Sequence of chain 1.A:
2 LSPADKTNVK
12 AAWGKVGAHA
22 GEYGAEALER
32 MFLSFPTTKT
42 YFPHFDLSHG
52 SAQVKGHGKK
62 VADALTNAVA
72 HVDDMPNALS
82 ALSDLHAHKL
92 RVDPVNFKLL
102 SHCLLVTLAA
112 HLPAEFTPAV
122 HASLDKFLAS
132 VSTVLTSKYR

Binding-site contacts:
Ligand atom CMC contacts residue ASN97 of chain 1.A at 3.3 Å.
Ligand atom CHD contacts residue PHE43 of chain 1.A at 3.4 Å (hydrophobic).
Ligand atom C2D contacts residue PHE43 of chain 1.A at 3.5 Å (hydrophobic).
Ligand atom C1D contacts residue PHE43 of chain 1.A at 3.5 Å (hydrophobic).
Ligand atom C4D contacts residue HIS87 of chain 1.A at 3.6 Å.
Ligand atom C1A contacts residue HIS58 of chain 1.A at 3.3 Å.
Ligand atom C4D contacts residue LEU91 of chain 1.A at 3.8 Å (hydrophobic).
Ligand atom C3D contacts residue LEU91 of chain 1.A at 3.4 Å (hydrophobic).
Ligand atom CHA contacts residue HIS58 of chain 1.A at 3.1 Å.
Ligand atom C2D contacts residue LEU91 of chain 1.A at 3.5 Å (hydrophobic).
Ligand atom C3C contacts residue VAL93 of chain 1.A at 3.7 Å (hydrophobic).
Ligand atom NB contacts residue HIS87 of chain 1.A at 3.0 Å (h-bond).
Ligand atom O2D contacts residue PHE46 of chain 1.A at 3.4 Å.
Ligand atom C3B contacts residue LEU136 of chain 1.A at 3.6 Å (hydrophobic).
Ligand atom NC contacts residue HIS87 of chain 1.A at 3.2 Å (h-bond).
Ligand atom NA contacts residue HIS87 of chain 1.A at 2.9 Å (h-bond).
Ligand atom CHB contacts residue VAL62 of chain 1.A at 3.8 Å (hydrophobic).
Ligand atom C1A contacts residue HIS87 of chain 1.A at 3.6 Å.
Ligand atom CMD contacts residue TYR42 of chain 1.A at 3.4 Å (hydrophobic).
Ligand atom O2D contacts residue HIS45 of chain 1.A at 3.3 Å (h-bond).
Ligand atom CHC contacts residue PHE98 of chain 1.A at 3.6 Å (hydrophobic).
Ligand atom CBA contacts residue LEU86 of chain 1.A at 3.6 Å (hydrophobic).
Ligand atom CAB contacts residue LEU136 of chain 1.A at 3.7 Å (hydrophobic).
Ligand atom NI contacts residue HIS87 of chain 1.A at 2.2 Å.
Ligand atom CBD contacts residue HIS58 of chain 1.A at 3.6 Å.
Ligand atom CAC contacts residue VAL93 of chain 1.A at 3.4 Å (hydrophobic).
Ligand atom CMD contacts residue PHE43 of chain 1.A at 3.6 Å (hydrophobic).
Ligand atom CHC contacts residue LEU101 of chain 1.A at 3.5 Å (hydrophobic).
Ligand atom C1B contacts residue HIS87 of chain 1.A at 3.7 Å.
Ligand atom C4D contacts residue HIS58 of chain 1.A at 3.4 Å.
Ligand atom CAD contacts residue LEU91 of chain 1.A at 3.7 Å (hydrophobic).
Ligand atom ND contacts residue HIS58 of chain 1.A at 3.7 Å.
Ligand atom NA contacts residue HIS58 of chain 1.A at 3.8 Å.
Ligand atom CMA contacts residue LYS61 of chain 1.A at 3.6 Å.
Ligand atom C3A contacts residue LEU83 of chain 1.A at 3.6 Å (hydrophobic).
Ligand atom C2B contacts residue LEU136 of chain 1.A at 3.8 Å (hydrophobic).
Ligand atom C4A contacts residue HIS87 of chain 1.A at 3.7 Å.
Ligand atom CMA contacts residue LEU83 of chain 1.A at 3.5 Å (hydrophobic).
Ligand atom CMD contacts residue LEU91 of chain 1.A at 3.6 Å (hydrophobic).
Ligand atom ND contacts residue HIS87 of chain 1.A at 2.9 Å (h-bond).

This protein binds this small molecule.
Small molecule (SMILES): C=CC1=C(C)C2=N3->[Ni]45<-N6=C(C=c7c(C)c(C=C)c(n74)=C2)C(C)=C(CCC(=O)O)C6=Cc2c(CCC(=O)O)c(C)c(n25)C=C13